Sequence of chain 2.B:
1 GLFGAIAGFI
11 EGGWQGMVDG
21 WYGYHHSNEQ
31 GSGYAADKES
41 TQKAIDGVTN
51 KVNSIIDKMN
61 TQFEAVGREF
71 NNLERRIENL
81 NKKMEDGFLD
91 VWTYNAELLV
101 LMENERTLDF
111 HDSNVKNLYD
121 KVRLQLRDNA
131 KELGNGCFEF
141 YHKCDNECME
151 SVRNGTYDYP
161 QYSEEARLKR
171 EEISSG

Binding-site contacts:
Ligand atom O5 contacts residue ASN154 of chain 2.B at 2.5 Å (h-bond).
Ligand atom C1 contacts residue THR156 of chain 2.B at 3.8 Å.
Ligand atom C8 contacts residue ASN154 of chain 2.B at 4.3 Å.
Ligand atom C5 contacts residue ASN154 of chain 2.B at 3.7 Å.
Ligand atom O6 contacts residue GLU150 of chain 2.B at 4.3 Å.
Ligand atom C8 contacts residue GLU147 of chain 2.B at 3.4 Å.
Ligand atom C6 contacts residue SER151 of chain 2.B at 4.3 Å.
Ligand atom C4 contacts residue ASN154 of chain 2.B at 4.3 Å.
Ligand atom O5 contacts residue SER151 of chain 2.B at 4.0 Å.
Ligand atom O6 contacts residue SER151 of chain 2.B at 3.5 Å.
Ligand atom O5 contacts residue THR156 of chain 2.B at 4.2 Å.
Ligand atom O6 contacts residue GLU147 of chain 2.B at 2.5 Å (salt-bridge).
Ligand atom O7 contacts residue ASN154 of chain 2.B at 3.5 Å (h-bond).
Ligand atom C1 contacts residue GLU150 of chain 2.B at 4.1 Å.
Ligand atom C5 contacts residue THR156 of chain 2.B at 4.4 Å.
Ligand atom C7 contacts residue ASN154 of chain 2.B at 3.3 Å.
Ligand atom C5 contacts residue GLU150 of chain 2.B at 4.3 Å.
Ligand atom C2 contacts residue ASN154 of chain 2.B at 2.4 Å.
Ligand atom N2 contacts residue ASN154 of chain 2.B at 2.7 Å (h-bond).
Ligand atom C3 contacts residue ASN154 of chain 2.B at 3.7 Å.
Ligand atom C6 contacts residue GLU150 of chain 2.B at 4.0 Å.
Ligand atom C6 contacts residue GLU147 of chain 2.B at 3.6 Å.
Ligand atom C1 contacts residue ASN154 of chain 2.B at 1.4 Å.
Ligand atom O5 contacts residue GLU150 of chain 2.B at 3.3 Å.

This small molecule binds to this protein.
Small molecule (SMILES): CC(=O)N[C@H]1[C@H](O[C@H]2[C@H](O)[C@@H](NC(C)=O)CO[C@@H]2CO)O[C@H](CO)[C@@H](O)[C@@H]1O